Sequence of chain 1.D:
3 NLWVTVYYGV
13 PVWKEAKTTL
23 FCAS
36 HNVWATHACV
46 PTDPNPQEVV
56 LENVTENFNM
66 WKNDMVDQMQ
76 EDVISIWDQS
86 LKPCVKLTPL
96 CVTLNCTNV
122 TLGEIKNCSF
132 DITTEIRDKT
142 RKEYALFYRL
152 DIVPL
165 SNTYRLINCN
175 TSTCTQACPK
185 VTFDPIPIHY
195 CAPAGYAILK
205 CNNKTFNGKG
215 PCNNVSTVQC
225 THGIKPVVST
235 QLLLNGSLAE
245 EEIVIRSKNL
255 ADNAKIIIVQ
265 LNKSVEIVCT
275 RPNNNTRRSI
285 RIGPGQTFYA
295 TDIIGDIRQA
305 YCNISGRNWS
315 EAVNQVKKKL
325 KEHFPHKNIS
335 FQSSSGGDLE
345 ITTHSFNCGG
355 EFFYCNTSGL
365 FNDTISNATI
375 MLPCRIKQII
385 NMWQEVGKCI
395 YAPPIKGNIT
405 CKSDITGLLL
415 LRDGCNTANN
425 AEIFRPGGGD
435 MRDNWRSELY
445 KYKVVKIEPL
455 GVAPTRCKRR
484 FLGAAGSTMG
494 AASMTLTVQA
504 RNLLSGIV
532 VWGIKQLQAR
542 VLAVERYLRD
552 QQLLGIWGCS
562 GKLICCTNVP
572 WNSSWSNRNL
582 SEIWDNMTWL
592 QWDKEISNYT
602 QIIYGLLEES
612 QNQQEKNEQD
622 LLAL

The small molecule below binds the protein below.
Small molecule (SMILES): CC(=O)N[C@@H]1[C@@H](O)[C@H](O)[C@@H](CO)O[C@H]1O

Binding-site contacts:
Ligand atom C8 contacts residue ASN599 of chain 1.D at 3.8 Å.
Ligand atom C7 contacts residue ASN599 of chain 1.D at 3.3 Å.
Ligand atom C1 contacts residue ASN599 of chain 1.D at 1.5 Å.
Ligand atom N2 contacts residue ASN599 of chain 1.D at 2.8 Å (h-bond).
Ligand atom C2 contacts residue ASN599 of chain 1.D at 2.4 Å.
Ligand atom O7 contacts residue ASN599 of chain 1.D at 3.4 Å.
Ligand atom C3 contacts residue ASN599 of chain 1.D at 3.7 Å.
Ligand atom C4 contacts residue ASN599 of chain 1.D at 4.2 Å.
Ligand atom C5 contacts residue ASN599 of chain 1.D at 3.7 Å.
Ligand atom O5 contacts residue ASN599 of chain 1.D at 2.4 Å (h-bond).